Binding-site contacts:
Ligand atom C6 contacts residue ASN165 of chain 1.A at 4.4 Å.
Ligand atom O5 contacts residue THR167 of chain 1.A at 4.5 Å.
Ligand atom O6 contacts residue VAL244 of chain 1.A at 4.4 Å.
Ligand atom C6 contacts residue VAL244 of chain 1.A at 3.9 Å (hydrophobic).
Ligand atom C1 contacts residue ASN165 of chain 1.A at 1.4 Å.
Ligand atom O6 contacts residue ASN165 of chain 1.A at 4.3 Å.
Ligand atom C7 contacts residue ASN165 of chain 1.A at 3.2 Å.
Ligand atom O6 contacts residue THR167 of chain 1.A at 2.7 Å (h-bond).
Ligand atom O5 contacts residue VAL244 of chain 1.A at 4.0 Å.
Ligand atom C3 contacts residue ASN165 of chain 1.A at 3.8 Å.
Ligand atom C8 contacts residue ASN165 of chain 1.A at 4.4 Å.
Ligand atom C4 contacts residue ASN165 of chain 1.A at 4.2 Å.
Ligand atom C5 contacts residue ASN165 of chain 1.A at 3.7 Å.
Ligand atom C2 contacts residue ASN165 of chain 1.A at 2.5 Å.
Ligand atom O5 contacts residue ASN165 of chain 1.A at 2.4 Å (h-bond).
Ligand atom O7 contacts residue ASN165 of chain 1.A at 3.2 Å (h-bond).
Ligand atom C5 contacts residue VAL244 of chain 1.A at 4.3 Å (hydrophobic).
Ligand atom C6 contacts residue THR167 of chain 1.A at 3.6 Å.
Ligand atom N2 contacts residue ASN165 of chain 1.A at 2.9 Å (h-bond).

A protein and the small-molecule ligand that binds it are described below.
Small molecule (SMILES): CC(=O)N[C@H]1[C@H](O[C@H]2[C@H](O)[C@@H](NC(C)=O)CO[C@@H]2CO)O[C@H](CO)[C@@H](O)[C@@H]1O

Sequence of chain 1.A:
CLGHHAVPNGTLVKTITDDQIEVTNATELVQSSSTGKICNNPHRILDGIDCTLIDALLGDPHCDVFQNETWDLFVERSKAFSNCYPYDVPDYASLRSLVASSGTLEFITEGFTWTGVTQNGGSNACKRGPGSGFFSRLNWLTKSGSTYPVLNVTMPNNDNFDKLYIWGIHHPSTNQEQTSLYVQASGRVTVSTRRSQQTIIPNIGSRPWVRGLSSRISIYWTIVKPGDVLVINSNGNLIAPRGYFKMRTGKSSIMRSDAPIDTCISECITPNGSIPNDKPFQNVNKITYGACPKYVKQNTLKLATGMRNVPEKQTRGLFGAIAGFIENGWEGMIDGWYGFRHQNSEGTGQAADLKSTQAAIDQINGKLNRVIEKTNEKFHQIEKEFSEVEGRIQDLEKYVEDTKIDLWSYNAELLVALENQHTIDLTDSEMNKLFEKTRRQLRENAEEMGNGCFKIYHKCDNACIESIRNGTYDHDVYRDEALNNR